This protein binds this small molecule.
Small molecule (SMILES): CC(=O)N[C@@H]1[C@@H](O)[C@H](O)[C@@H](CO)O[C@H]1O

Sequence of chain 1.A:
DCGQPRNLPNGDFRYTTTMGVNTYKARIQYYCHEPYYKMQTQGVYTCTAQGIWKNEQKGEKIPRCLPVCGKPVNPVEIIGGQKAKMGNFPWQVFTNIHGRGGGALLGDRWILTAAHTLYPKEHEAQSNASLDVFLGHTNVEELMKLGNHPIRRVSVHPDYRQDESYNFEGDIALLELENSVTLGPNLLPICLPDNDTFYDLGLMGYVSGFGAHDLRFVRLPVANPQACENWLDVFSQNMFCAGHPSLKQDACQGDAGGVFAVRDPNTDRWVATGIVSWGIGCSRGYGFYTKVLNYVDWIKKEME

Binding-site contacts:
Ligand atom C4 contacts residue ASN140 of chain 1.A at 4.2 Å.
Ligand atom C3 contacts residue ASN140 of chain 1.A at 3.8 Å.
Ligand atom N2 contacts residue ASN140 of chain 1.A at 2.7 Å (h-bond).
Ligand atom C1 contacts residue ASN140 of chain 1.A at 1.5 Å.
Ligand atom C6 contacts residue ASN140 of chain 1.A at 3.8 Å.
Ligand atom C5 contacts residue ASN140 of chain 1.A at 3.7 Å.
Ligand atom O5 contacts residue ASN140 of chain 1.A at 2.4 Å (h-bond).
Ligand atom C2 contacts residue ASN140 of chain 1.A at 2.5 Å.
Ligand atom C7 contacts residue ASN140 of chain 1.A at 4.0 Å.